Sequence of chain 1.B:
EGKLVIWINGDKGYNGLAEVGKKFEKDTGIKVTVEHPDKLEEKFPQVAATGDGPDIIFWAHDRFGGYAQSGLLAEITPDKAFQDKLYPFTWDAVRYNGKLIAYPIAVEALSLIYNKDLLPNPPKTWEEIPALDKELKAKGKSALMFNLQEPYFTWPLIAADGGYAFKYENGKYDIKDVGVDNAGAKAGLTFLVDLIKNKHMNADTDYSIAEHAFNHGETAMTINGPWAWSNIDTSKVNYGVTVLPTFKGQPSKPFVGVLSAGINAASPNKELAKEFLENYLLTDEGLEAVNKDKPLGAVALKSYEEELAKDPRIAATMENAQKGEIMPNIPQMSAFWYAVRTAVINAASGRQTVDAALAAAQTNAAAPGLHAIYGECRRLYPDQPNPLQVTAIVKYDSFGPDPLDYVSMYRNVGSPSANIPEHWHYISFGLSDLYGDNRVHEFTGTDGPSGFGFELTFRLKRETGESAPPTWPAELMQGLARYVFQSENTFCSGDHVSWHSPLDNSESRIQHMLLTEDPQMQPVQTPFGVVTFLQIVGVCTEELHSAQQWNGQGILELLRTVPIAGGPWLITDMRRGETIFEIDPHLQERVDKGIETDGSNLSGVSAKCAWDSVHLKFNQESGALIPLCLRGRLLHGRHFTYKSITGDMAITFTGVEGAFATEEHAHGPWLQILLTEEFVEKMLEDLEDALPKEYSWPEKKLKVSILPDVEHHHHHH

Binding-site contacts:
Ligand atom C6 contacts residue GLU154 of chain 1.B at 3.3 Å.
Ligand atom C2 contacts residue GLU112 of chain 1.B at 3.5 Å.
Ligand atom C2 contacts residue ASP66 of chain 1.B at 3.3 Å.
Ligand atom O3 contacts residue ASP66 of chain 1.B at 2.6 Å (salt-bridge).
Ligand atom C1 contacts residue TYR156 of chain 1.B at 3.7 Å (hydrophobic).
Ligand atom C6 contacts residue PRO155 of chain 1.B at 4.1 Å (hydrophobic).
Ligand atom O5 contacts residue TRP341 of chain 1.B at 4.1 Å.
Ligand atom C1 contacts residue TRP231 of chain 1.B at 3.8 Å (hydrophobic).
Ligand atom O4 contacts residue ARG67 of chain 1.B at 3.2 Å (salt-bridge).
Ligand atom C2 contacts residue LYS16 of chain 1.B at 4.0 Å.
Ligand atom O2 contacts residue MET331 of chain 1.B at 4.0 Å.
Ligand atom C3 contacts residue ASP66 of chain 1.B at 3.5 Å.
Ligand atom O2 contacts residue LYS16 of chain 1.B at 2.9 Å (salt-bridge).
Ligand atom O1 contacts residue LYS16 of chain 1.B at 3.2 Å (salt-bridge).
Ligand atom O2 contacts residue ALA64 of chain 1.B at 3.3 Å.
Ligand atom C1 contacts residue ASP15 of chain 1.B at 3.4 Å.
Ligand atom O1 contacts residue ASN13 of chain 1.B at 3.7 Å.
Ligand atom C3 contacts residue TRP63 of chain 1.B at 3.5 Å (hydrophobic).
Ligand atom O2 contacts residue TRP63 of chain 1.B at 3.3 Å (h-bond).
Ligand atom O1 contacts residue ASP15 of chain 1.B at 2.8 Å (salt-bridge).
Ligand atom O3 contacts residue TRP341 of chain 1.B at 4.1 Å.
Ligand atom C5 contacts residue GLU154 of chain 1.B at 4.0 Å.
Ligand atom C2 contacts residue TRP63 of chain 1.B at 4.0 Å (hydrophobic).
Ligand atom O6 contacts residue PRO155 of chain 1.B at 3.6 Å.
Ligand atom O3 contacts residue GLU112 of chain 1.B at 3.8 Å.
Ligand atom C6 contacts residue TRP341 of chain 1.B at 3.8 Å (hydrophobic).
Ligand atom O3 contacts residue ALA64 of chain 1.B at 3.5 Å.
Ligand atom C1 contacts residue LYS16 of chain 1.B at 3.8 Å.
Ligand atom O2 contacts residue ASP66 of chain 1.B at 2.6 Å (salt-bridge).
Ligand atom O6 contacts residue GLU154 of chain 1.B at 2.6 Å (salt-bridge).
Ligand atom O2 contacts residue TRP231 of chain 1.B at 4.0 Å.
Ligand atom C4 contacts residue TRP341 of chain 1.B at 3.7 Å (hydrophobic).
Ligand atom O6 contacts residue TYR156 of chain 1.B at 3.3 Å.
Ligand atom O3 contacts residue TRP63 of chain 1.B at 3.3 Å (h-bond).
Ligand atom O2 contacts residue GLU112 of chain 1.B at 2.8 Å (salt-bridge).
Ligand atom O3 contacts residue ARG67 of chain 1.B at 3.2 Å (salt-bridge).
Ligand atom C6 contacts residue TYR156 of chain 1.B at 3.9 Å (hydrophobic).
Ligand atom O5 contacts residue TYR156 of chain 1.B at 3.5 Å.
Ligand atom C4 contacts residue TYR156 of chain 1.B at 4.0 Å (hydrophobic).
Ligand atom C2 contacts residue TRP231 of chain 1.B at 3.8 Å (hydrophobic).

A small-molecule ligand and the protein it binds are described below.
Small molecule (SMILES): OC[C@H]1O[C@H](O[C@H]2[C@H](O)[C@@H](O)[C@@H](O)O[C@@H]2CO)[C@H](O)[C@@H](O)[C@@H]1O